A small-molecule ligand and the protein it binds are described below.
Small molecule (SMILES): Nc1ncnc2c1ncn2[C@@H]1O[C@H](CO)[C@@H](O)[C@H]1OP(=O)(O)S

Binding-site contacts:
Ligand atom C5' contacts residue TYR11 of chain 1.A at 3.7 Å (hydrophobic).
Ligand atom O2' contacts residue HIS73 of chain 1.A at 3.4 Å (h-bond).
Ligand atom O1P contacts residue THR154 of chain 1.A at 3.5 Å (h-bond).
Ligand atom P contacts residue THR75 of chain 1.A at 3.5 Å.
Ligand atom P contacts residue HIS73 of chain 1.A at 3.5 Å.
Ligand atom O3P contacts residue HIS73 of chain 1.A at 3.6 Å.
Ligand atom S2P contacts residue THR154 of chain 1.A at 3.2 Å (h-bond).
Ligand atom C2' contacts residue PRO163 of chain 1.A at 4.1 Å (hydrophobic).
Ligand atom N6 contacts residue VAL164 of chain 1.A at 3.5 Å.
Ligand atom C4 contacts residue VAL164 of chain 1.A at 3.9 Å (hydrophobic).
Ligand atom N9 contacts residue PHE78 of chain 1.A at 3.4 Å.
Ligand atom O5' contacts residue PHE78 of chain 1.A at 4.0 Å.
Ligand atom N6 contacts residue PHE78 of chain 1.A at 3.6 Å.
Ligand atom S2P contacts residue PRO163 of chain 1.A at 3.2 Å (h-bond).
Ligand atom O4' contacts residue TYR11 of chain 1.A at 3.3 Å.
Ligand atom N1 contacts residue PHE78 of chain 1.A at 3.4 Å.
Ligand atom C6 contacts residue VAL164 of chain 1.A at 3.2 Å (hydrophobic).
Ligand atom N3 contacts residue THR75 of chain 1.A at 4.1 Å.
Ligand atom N3 contacts residue PHE78 of chain 1.A at 3.5 Å.
Ligand atom C3' contacts residue PRO163 of chain 1.A at 4.0 Å (hydrophobic).
Ligand atom C4' contacts residue TYR11 of chain 1.A at 3.4 Å (hydrophobic).
Ligand atom C8 contacts residue PHE78 of chain 1.A at 3.4 Å (hydrophobic).
Ligand atom O1P contacts residue THR75 of chain 1.A at 4.0 Å.
Ligand atom N7 contacts residue VAL164 of chain 1.A at 3.8 Å.
Ligand atom O3' contacts residue PRO163 of chain 1.A at 3.7 Å.
Ligand atom C5 contacts residue VAL164 of chain 1.A at 3.3 Å (hydrophobic).
Ligand atom C2 contacts residue PHE78 of chain 1.A at 3.4 Å (hydrophobic).
Ligand atom N1 contacts residue VAL164 of chain 1.A at 3.6 Å.
Ligand atom O3P contacts residue HIS152 of chain 1.A at 3.8 Å.
Ligand atom N7 contacts residue PHE78 of chain 1.A at 3.4 Å.
Ligand atom O4' contacts residue PHE78 of chain 1.A at 3.9 Å.
Ligand atom S2P contacts residue VAL164 of chain 1.A at 3.9 Å.
Ligand atom O3P contacts residue THR75 of chain 1.A at 2.4 Å (h-bond).
Ligand atom O2' contacts residue THR75 of chain 1.A at 3.6 Å.
Ligand atom P contacts residue THR154 of chain 1.A at 4.0 Å.
Ligand atom C4 contacts residue PHE78 of chain 1.A at 3.5 Å (hydrophobic).
Ligand atom O1P contacts residue HIS73 of chain 1.A at 2.9 Å (h-bond).
Ligand atom C5 contacts residue PHE78 of chain 1.A at 3.3 Å (hydrophobic).
Ligand atom S2P contacts residue HIS152 of chain 1.A at 3.3 Å (h-bond).
Ligand atom C6 contacts residue PHE78 of chain 1.A at 3.5 Å (hydrophobic).

Sequence of chain 1.A:
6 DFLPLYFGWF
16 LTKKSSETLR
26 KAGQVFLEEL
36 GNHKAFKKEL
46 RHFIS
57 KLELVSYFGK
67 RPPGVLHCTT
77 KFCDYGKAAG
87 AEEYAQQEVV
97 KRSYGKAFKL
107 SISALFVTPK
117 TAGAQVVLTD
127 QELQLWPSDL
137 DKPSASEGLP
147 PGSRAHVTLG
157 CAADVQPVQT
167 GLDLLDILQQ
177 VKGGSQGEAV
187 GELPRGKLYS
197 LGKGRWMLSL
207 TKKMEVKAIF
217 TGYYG